A small-molecule ligand and the protein it binds are described below.
Small molecule (SMILES): CC(=O)N[C@@H]1[C@@H](O)[C@H](O)[C@@H](CO)O[C@H]1O

Sequence of chain 43.D:
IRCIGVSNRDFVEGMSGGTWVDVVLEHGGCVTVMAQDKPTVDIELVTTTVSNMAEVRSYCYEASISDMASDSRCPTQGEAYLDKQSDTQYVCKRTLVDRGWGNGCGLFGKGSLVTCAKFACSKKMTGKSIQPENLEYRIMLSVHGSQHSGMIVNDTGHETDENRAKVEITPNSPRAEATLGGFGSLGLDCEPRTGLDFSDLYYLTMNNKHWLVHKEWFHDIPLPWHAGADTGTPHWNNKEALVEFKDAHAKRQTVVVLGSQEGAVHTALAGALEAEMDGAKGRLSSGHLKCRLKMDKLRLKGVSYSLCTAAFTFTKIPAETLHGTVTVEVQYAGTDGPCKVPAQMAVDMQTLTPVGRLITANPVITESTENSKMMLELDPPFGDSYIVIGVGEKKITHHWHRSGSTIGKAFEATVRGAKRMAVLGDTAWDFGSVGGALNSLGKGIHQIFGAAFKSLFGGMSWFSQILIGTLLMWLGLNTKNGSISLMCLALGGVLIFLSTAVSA

Binding-site contacts:
Ligand atom C7 contacts residue ASN154 of chain 43.D at 3.2 Å.
Ligand atom O5 contacts residue HIS158 of chain 43.D at 3.5 Å.
Ligand atom C3 contacts residue ASN154 of chain 43.D at 3.8 Å.
Ligand atom O6 contacts residue GLY157 of chain 43.D at 3.1 Å.
Ligand atom O7 contacts residue SER149 of chain 43.D at 3.4 Å (h-bond).
Ligand atom C5 contacts residue HIS158 of chain 43.D at 4.2 Å.
Ligand atom C1 contacts residue HIS158 of chain 43.D at 3.9 Å.
Ligand atom C2 contacts residue HIS158 of chain 43.D at 3.7 Å.
Ligand atom O7 contacts residue ASN154 of chain 43.D at 4.2 Å.
Ligand atom O7 contacts residue VAL153 of chain 43.D at 3.3 Å.
Ligand atom C4 contacts residue HIS158 of chain 43.D at 4.1 Å.
Ligand atom C3 contacts residue HIS158 of chain 43.D at 4.4 Å.
Ligand atom N2 contacts residue ASN154 of chain 43.D at 2.8 Å (h-bond).
Ligand atom O7 contacts residue GLY150 of chain 43.D at 3.4 Å.
Ligand atom C7 contacts residue SER149 of chain 43.D at 4.4 Å.
Ligand atom C5 contacts residue ASN154 of chain 43.D at 3.7 Å.
Ligand atom C2 contacts residue ASN154 of chain 43.D at 2.4 Å.
Ligand atom O5 contacts residue ASN154 of chain 43.D at 2.4 Å (h-bond).
Ligand atom C8 contacts residue ASN154 of chain 43.D at 3.1 Å.
Ligand atom C8 contacts residue VAL153 of chain 43.D at 3.2 Å (hydrophobic).
Ligand atom C4 contacts residue ASN154 of chain 43.D at 4.3 Å.
Ligand atom C7 contacts residue VAL153 of chain 43.D at 3.6 Å (hydrophobic).
Ligand atom C6 contacts residue GLY157 of chain 43.D at 3.9 Å.
Ligand atom O6 contacts residue HIS158 of chain 43.D at 4.2 Å.
Ligand atom C6 contacts residue HIS158 of chain 43.D at 4.3 Å.
Ligand atom O6 contacts residue ASN154 of chain 43.D at 4.2 Å.
Ligand atom O3 contacts residue HIS148 of chain 43.D at 3.7 Å.
Ligand atom C1 contacts residue ASN154 of chain 43.D at 1.4 Å.